Binding-site contacts:
Ligand atom N7 contacts residue THR250 of chain 1.D at 3.5 Å (h-bond).
Ligand atom C6 contacts residue ASP253 of chain 1.D at 4.0 Å.
Ligand atom C6 contacts residue GLY111 of chain 1.D at 3.7 Å.
Ligand atom C8 contacts residue CYS110 of chain 1.D at 3.5 Å (hydrophobic).
Ligand atom C5 contacts residue PHE208 of chain 1.D at 3.8 Å (hydrophobic).
Ligand atom C6 contacts residue PHE208 of chain 1.D at 3.8 Å (hydrophobic).
Ligand atom C2 contacts residue MET227 of chain 1.D at 3.8 Å (hydrophobic).
Ligand atom N7 contacts residue ASP251 of chain 1.D at 2.8 Å (salt-bridge).
Ligand atom N3 contacts residue VAL225 of chain 1.D at 3.9 Å.
Ligand atom C5 contacts residue CYS110 of chain 1.D at 3.8 Å (hydrophobic).
Ligand atom N6 contacts residue ASP251 of chain 1.D at 3.0 Å (salt-bridge).
Ligand atom C2 contacts residue VAL225 of chain 1.D at 3.7 Å (hydrophobic).
Ligand atom C8 contacts residue GOL1 of chain 1.N at 3.7 Å.
Ligand atom N9 contacts residue GOL1 of chain 1.N at 2.9 Å (h-bond).
Ligand atom C8 contacts residue ASP251 of chain 1.D at 3.6 Å.
Ligand atom C5 contacts residue ASP251 of chain 1.D at 3.9 Å.
Ligand atom N6 contacts residue GLY111 of chain 1.D at 3.5 Å.
Ligand atom C6 contacts residue ASP251 of chain 1.D at 4.0 Å.
Ligand atom N7 contacts residue VAL267 of chain 1.D at 3.8 Å.
Ligand atom N9 contacts residue CYS110 of chain 1.D at 3.7 Å.
Ligand atom N6 contacts residue VAL225 of chain 1.D at 3.8 Å.
Ligand atom N7 contacts residue GLY111 of chain 1.D at 3.5 Å (h-bond).
Ligand atom C4 contacts residue PHE208 of chain 1.D at 3.9 Å (hydrophobic).
Ligand atom C6 contacts residue VAL225 of chain 1.D at 3.9 Å (hydrophobic).
Ligand atom C5 contacts residue GLY111 of chain 1.D at 3.5 Å.
Ligand atom N3 contacts residue ASN226 of chain 1.D at 3.7 Å.
Ligand atom C4 contacts residue GOL1 of chain 1.N at 3.9 Å.
Ligand atom C2 contacts residue ASN226 of chain 1.D at 3.8 Å.
Ligand atom N6 contacts residue ASP253 of chain 1.D at 3.1 Å (salt-bridge).
Ligand atom N7 contacts residue CYS110 of chain 1.D at 3.4 Å.
Ligand atom N3 contacts residue MET227 of chain 1.D at 3.8 Å.
Ligand atom C8 contacts residue ALA109 of chain 1.D at 3.7 Å (hydrophobic).
Ligand atom N9 contacts residue ALA109 of chain 1.D at 3.3 Å (h-bond).
Ligand atom C8 contacts residue VAL267 of chain 1.D at 3.6 Å (hydrophobic).
Ligand atom N6 contacts residue VAL262 of chain 1.D at 3.8 Å.
Ligand atom N1 contacts residue VAL225 of chain 1.D at 3.7 Å.
Ligand atom C8 contacts residue THR250 of chain 1.D at 3.4 Å.
Ligand atom C4 contacts residue ALA109 of chain 1.D at 3.9 Å (hydrophobic).
Ligand atom N3 contacts residue GOL1 of chain 1.N at 3.8 Å.
Ligand atom N1 contacts residue PHE208 of chain 1.D at 3.7 Å.

Sequence of chain 1.D:
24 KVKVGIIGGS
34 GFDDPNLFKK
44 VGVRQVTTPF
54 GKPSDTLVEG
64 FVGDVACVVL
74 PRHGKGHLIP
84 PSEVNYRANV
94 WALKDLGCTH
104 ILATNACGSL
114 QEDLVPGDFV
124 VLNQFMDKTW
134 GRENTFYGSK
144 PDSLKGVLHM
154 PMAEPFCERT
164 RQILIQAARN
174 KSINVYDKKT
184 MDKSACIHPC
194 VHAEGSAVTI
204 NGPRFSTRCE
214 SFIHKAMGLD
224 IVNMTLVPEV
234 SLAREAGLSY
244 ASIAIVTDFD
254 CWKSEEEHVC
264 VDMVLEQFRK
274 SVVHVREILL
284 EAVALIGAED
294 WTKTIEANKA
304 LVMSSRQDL

This protein binds this small molecule.
Small molecule (SMILES): Nc1ncnc2[nH]cnc12